A protein and the small-molecule ligand that binds it are described below.
Small molecule (SMILES): CC(=O)N[C@H]1[C@H](O[C@H]2[C@H](O)[C@@H](NC(C)=O)CO[C@@H]2CO)O[C@H](CO)[C@@H](O)[C@@H]1O

Binding-site contacts:
Ligand atom C8 contacts residue ASN269 of chain 1.A at 4.0 Å.
Ligand atom C5 contacts residue ILE290 of chain 1.A at 4.4 Å (hydrophobic).
Ligand atom C3 contacts residue ASN269 of chain 1.A at 3.9 Å.
Ligand atom C6 contacts residue GLN406 of chain 1.A at 4.0 Å.
Ligand atom C5 contacts residue ASN269 of chain 1.A at 3.8 Å.
Ligand atom C1 contacts residue ILE290 of chain 1.A at 4.3 Å (hydrophobic).
Ligand atom C2 contacts residue ASN269 of chain 1.A at 2.5 Å.
Ligand atom O5 contacts residue ILE290 of chain 1.A at 3.6 Å.
Ligand atom C5 contacts residue GLN406 of chain 1.A at 4.3 Å.
Ligand atom O6 contacts residue ILE290 of chain 1.A at 3.8 Å.
Ligand atom O7 contacts residue ILE290 of chain 1.A at 3.7 Å.
Ligand atom O5 contacts residue THR271 of chain 1.A at 4.2 Å.
Ligand atom O7 contacts residue ASN269 of chain 1.A at 3.5 Å (h-bond).
Ligand atom O5 contacts residue GLN406 of chain 1.A at 3.9 Å.
Ligand atom C7 contacts residue ASN269 of chain 1.A at 3.4 Å.
Ligand atom C4 contacts residue ASN269 of chain 1.A at 4.3 Å.
Ligand atom C6 contacts residue ILE290 of chain 1.A at 4.4 Å (hydrophobic).
Ligand atom N2 contacts residue ASN269 of chain 1.A at 2.9 Å (h-bond).
Ligand atom O5 contacts residue ASN269 of chain 1.A at 2.5 Å (h-bond).
Ligand atom C1 contacts residue ASN269 of chain 1.A at 1.5 Å.

Sequence of chain 1.A:
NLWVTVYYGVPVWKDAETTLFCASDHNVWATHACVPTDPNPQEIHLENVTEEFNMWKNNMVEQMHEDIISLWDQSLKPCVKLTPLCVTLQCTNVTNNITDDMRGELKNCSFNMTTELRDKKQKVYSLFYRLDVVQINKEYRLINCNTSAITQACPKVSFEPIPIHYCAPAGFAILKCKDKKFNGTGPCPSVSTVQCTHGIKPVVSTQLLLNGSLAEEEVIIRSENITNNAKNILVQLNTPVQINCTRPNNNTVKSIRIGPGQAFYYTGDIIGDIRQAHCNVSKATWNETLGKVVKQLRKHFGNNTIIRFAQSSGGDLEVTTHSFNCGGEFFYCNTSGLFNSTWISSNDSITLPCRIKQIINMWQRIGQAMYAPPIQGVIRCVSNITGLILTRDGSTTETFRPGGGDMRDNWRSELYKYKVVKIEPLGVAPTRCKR